Sequence of chain 1.K:
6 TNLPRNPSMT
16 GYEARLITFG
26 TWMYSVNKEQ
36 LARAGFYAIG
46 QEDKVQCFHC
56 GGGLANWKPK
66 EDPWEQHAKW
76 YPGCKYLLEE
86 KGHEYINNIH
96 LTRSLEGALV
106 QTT

Binding-site contacts:
Ligand atom CA contacts residue GLU66 of chain 1.K at 3.5 Å.
Ligand atom N contacts residue GLU66 of chain 1.K at 2.7 Å (salt-bridge).
Ligand atom O contacts residue ALA60 of chain 1.K at 2.8 Å (h-bond).
Ligand atom N contacts residue LEU59 of chain 1.K at 3.9 Å.
Ligand atom CA contacts residue LEU59 of chain 1.K at 3.8 Å (hydrophobic).
Ligand atom CB contacts residue LEU59 of chain 1.K at 4.1 Å (hydrophobic).
Ligand atom CB contacts residue TRP62 of chain 1.K at 3.8 Å (hydrophobic).
Ligand atom C contacts residue ALA60 of chain 1.K at 3.9 Å (hydrophobic).
Ligand atom CG1 contacts residue LEU59 of chain 1.K at 3.6 Å (hydrophobic).
Ligand atom CG1 contacts residue GLY58 of chain 1.K at 3.6 Å.
Ligand atom CG1 contacts residue ILE22 of chain 1.I at 4.0 Å (hydrophobic).
Ligand atom N contacts residue GLN71 of chain 1.K at 2.7 Å (h-bond).
Ligand atom CA contacts residue ALA60 of chain 1.K at 3.8 Å (hydrophobic).
Ligand atom CB contacts residue GLU66 of chain 1.K at 3.7 Å.
Ligand atom CB contacts residue ALA60 of chain 1.K at 3.5 Å (hydrophobic).
Ligand atom CB contacts residue GLY58 of chain 1.K at 3.9 Å.
Ligand atom CD1 contacts residue VAL50 of chain 1.K at 3.8 Å (hydrophobic).
Ligand atom CA contacts residue TYR76 of chain 1.K at 3.8 Å (hydrophobic).
Ligand atom C contacts residue ALA60 of chain 1.K at 3.6 Å (hydrophobic).
Ligand atom C contacts residue GLY58 of chain 1.K at 3.8 Å.
Ligand atom CA contacts residue GLY58 of chain 1.K at 3.2 Å.
Ligand atom CB contacts residue TYR76 of chain 1.K at 3.3 Å (hydrophobic).
Ligand atom CB contacts residue GLN71 of chain 1.K at 3.5 Å.
Ligand atom CA contacts residue GLN71 of chain 1.K at 3.4 Å.
Ligand atom C contacts residue GLN71 of chain 1.K at 3.6 Å.
Ligand atom O contacts residue TRP75 of chain 1.K at 3.0 Å (h-bond).
Ligand atom C contacts residue LEU59 of chain 1.K at 3.9 Å (hydrophobic).
Ligand atom CG contacts residue TRP75 of chain 1.K at 3.9 Å (hydrophobic).
Ligand atom O contacts residue LEU59 of chain 1.K at 3.4 Å.
Ligand atom CD1 contacts residue LEU59 of chain 1.K at 3.7 Å (hydrophobic).
Ligand atom CD1 contacts residue LYS49 of chain 1.K at 3.9 Å.
Ligand atom N contacts residue ALA60 of chain 1.K at 2.8 Å (h-bond).
Ligand atom CG2 contacts residue ILE22 of chain 1.I at 3.9 Å (hydrophobic).
Ligand atom N contacts residue GLY58 of chain 1.K at 3.3 Å (h-bond).
Ligand atom CA contacts residue ALA60 of chain 1.K at 3.5 Å (hydrophobic).
Ligand atom CA contacts residue ASN61 of chain 1.K at 3.6 Å.
Ligand atom CD contacts residue TRP75 of chain 1.K at 3.5 Å (hydrophobic).
Ligand atom O contacts residue GLN71 of chain 1.K at 3.2 Å (h-bond).
Ligand atom C contacts residue TRP75 of chain 1.K at 3.8 Å (hydrophobic).
Ligand atom CD1 contacts residue GLY58 of chain 1.K at 3.7 Å.

Sequence of chain 1.I:
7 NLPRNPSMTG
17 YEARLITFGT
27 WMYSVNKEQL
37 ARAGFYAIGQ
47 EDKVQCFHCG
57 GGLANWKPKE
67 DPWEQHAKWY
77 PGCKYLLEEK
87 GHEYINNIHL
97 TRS

This small molecule binds to this protein.
Small molecule (SMILES): CC[C@H](C)[C@@H](C=O)NC(=O)[C@@H]1CCCN1C(=O)[C@@H](NC(=O)[C@H](C)N)C(C)C